The protein below binds the small molecule below.
Small molecule (SMILES): CC(=O)N[C@H]1[C@H](O[C@H]2[C@H](O)[C@@H](NC(C)=O)CO[C@@H]2CO)O[C@H](CO)[C@@H](O)[C@@H]1O

Sequence of chain 1.B:
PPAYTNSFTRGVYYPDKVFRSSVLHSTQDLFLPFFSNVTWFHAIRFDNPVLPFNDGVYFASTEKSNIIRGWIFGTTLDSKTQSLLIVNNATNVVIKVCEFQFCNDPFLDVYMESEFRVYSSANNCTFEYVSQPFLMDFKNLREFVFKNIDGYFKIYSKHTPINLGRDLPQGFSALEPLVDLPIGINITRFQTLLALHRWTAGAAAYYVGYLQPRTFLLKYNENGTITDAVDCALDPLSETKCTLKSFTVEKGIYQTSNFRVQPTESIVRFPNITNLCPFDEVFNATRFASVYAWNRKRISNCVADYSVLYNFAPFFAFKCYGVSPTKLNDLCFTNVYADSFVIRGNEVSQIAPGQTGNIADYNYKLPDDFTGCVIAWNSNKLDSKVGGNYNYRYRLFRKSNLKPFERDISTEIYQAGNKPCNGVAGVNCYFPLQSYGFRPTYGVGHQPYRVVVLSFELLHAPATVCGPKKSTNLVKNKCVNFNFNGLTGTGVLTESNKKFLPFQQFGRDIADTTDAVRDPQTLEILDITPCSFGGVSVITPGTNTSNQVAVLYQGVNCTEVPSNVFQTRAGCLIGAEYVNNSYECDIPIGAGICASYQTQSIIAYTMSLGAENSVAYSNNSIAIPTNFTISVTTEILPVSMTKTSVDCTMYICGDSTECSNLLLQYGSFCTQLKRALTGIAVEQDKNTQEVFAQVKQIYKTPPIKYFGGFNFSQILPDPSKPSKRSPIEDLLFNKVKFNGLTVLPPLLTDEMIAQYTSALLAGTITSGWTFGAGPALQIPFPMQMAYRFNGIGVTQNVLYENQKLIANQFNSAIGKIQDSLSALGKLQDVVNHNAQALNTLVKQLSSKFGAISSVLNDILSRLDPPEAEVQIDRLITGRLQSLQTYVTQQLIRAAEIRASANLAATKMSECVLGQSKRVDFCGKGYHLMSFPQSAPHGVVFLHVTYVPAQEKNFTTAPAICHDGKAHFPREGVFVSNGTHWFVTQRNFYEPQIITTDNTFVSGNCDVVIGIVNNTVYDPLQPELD

Binding-site contacts:
Ligand atom C8 contacts residue ASN329 of chain 1.B at 4.3 Å.
Ligand atom C2 contacts residue GLN578 of chain 1.B at 3.5 Å.
Ligand atom N2 contacts residue GLN578 of chain 1.B at 2.8 Å (h-bond).
Ligand atom O7 contacts residue ASN329 of chain 1.B at 3.5 Å (h-bond).
Ligand atom C8 contacts residue GLN578 of chain 1.B at 3.8 Å.
Ligand atom C8 contacts residue PRO577 of chain 1.B at 4.5 Å (hydrophobic).
Ligand atom O5 contacts residue ASN329 of chain 1.B at 2.6 Å (h-bond).
Ligand atom C2 contacts residue ASN329 of chain 1.B at 2.6 Å.
Ligand atom O3 contacts residue GLN578 of chain 1.B at 4.3 Å.
Ligand atom C7 contacts residue ASN329 of chain 1.B at 3.3 Å.
Ligand atom C3 contacts residue GLN578 of chain 1.B at 3.7 Å.
Ligand atom N2 contacts residue ASN329 of chain 1.B at 2.9 Å (h-bond).
Ligand atom C5 contacts residue ASN329 of chain 1.B at 3.9 Å.
Ligand atom C8 contacts residue LEU580 of chain 1.B at 2.9 Å (hydrophobic).
Ligand atom C1 contacts residue GLN578 of chain 1.B at 3.8 Å.
Ligand atom C1 contacts residue ASN329 of chain 1.B at 1.6 Å.
Ligand atom C7 contacts residue LEU580 of chain 1.B at 4.2 Å (hydrophobic).
Ligand atom C4 contacts residue ASN329 of chain 1.B at 4.4 Å.
Ligand atom C3 contacts residue ASN329 of chain 1.B at 3.9 Å.
Ligand atom C7 contacts residue GLN578 of chain 1.B at 3.7 Å.